The small molecule below binds the protein below.
Small molecule (SMILES): CC(=O)N[C@H]1[C@H](O[C@H]2[C@H](O)[C@@H](NC(C)=O)CO[C@@H]2CO)O[C@H](CO)[C@@H](O)[C@@H]1O

Binding-site contacts:
Ligand atom N2 contacts residue ASN246 of chain 1.C at 2.8 Å (h-bond).
Ligand atom C8 contacts residue ASN246 of chain 1.C at 3.9 Å.
Ligand atom O6 contacts residue ASN249 of chain 1.C at 3.4 Å (h-bond).
Ligand atom O5 contacts residue ASN249 of chain 1.C at 3.7 Å.
Ligand atom C1 contacts residue ASN246 of chain 1.C at 1.5 Å.
Ligand atom O7 contacts residue ASN246 of chain 1.C at 3.7 Å.
Ligand atom O5 contacts residue ASN246 of chain 1.C at 2.4 Å (h-bond).
Ligand atom C4 contacts residue ASN246 of chain 1.C at 4.3 Å.
Ligand atom C5 contacts residue ASN249 of chain 1.C at 4.3 Å.
Ligand atom C6 contacts residue ASN249 of chain 1.C at 4.0 Å.
Ligand atom C8 contacts residue THR248 of chain 1.C at 4.1 Å.
Ligand atom C1 contacts residue ASN249 of chain 1.C at 3.8 Å.
Ligand atom C3 contacts residue ASN246 of chain 1.C at 3.7 Å.
Ligand atom C5 contacts residue ASN246 of chain 1.C at 3.7 Å.
Ligand atom C2 contacts residue ASN246 of chain 1.C at 2.5 Å.
Ligand atom C7 contacts residue ASN246 of chain 1.C at 3.4 Å.

Sequence of chain 1.C:
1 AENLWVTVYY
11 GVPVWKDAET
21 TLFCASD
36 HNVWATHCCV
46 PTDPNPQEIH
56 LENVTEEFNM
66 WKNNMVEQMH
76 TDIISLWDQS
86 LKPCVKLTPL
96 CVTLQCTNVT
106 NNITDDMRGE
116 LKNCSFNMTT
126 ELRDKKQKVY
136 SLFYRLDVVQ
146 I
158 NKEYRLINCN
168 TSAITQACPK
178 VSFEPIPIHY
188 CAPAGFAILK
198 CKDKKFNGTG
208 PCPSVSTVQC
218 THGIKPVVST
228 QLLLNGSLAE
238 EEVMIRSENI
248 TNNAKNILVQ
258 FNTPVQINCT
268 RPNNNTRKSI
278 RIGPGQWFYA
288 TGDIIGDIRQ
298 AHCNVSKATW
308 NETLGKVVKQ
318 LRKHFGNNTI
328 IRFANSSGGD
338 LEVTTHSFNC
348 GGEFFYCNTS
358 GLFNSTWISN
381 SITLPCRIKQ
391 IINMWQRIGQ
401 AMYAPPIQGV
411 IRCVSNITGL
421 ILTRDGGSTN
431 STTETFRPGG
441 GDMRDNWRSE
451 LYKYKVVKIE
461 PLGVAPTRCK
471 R